Binding-site contacts:
Ligand atom O contacts residue GLY66 of chain 1.B at 4.4 Å.
Ligand atom O contacts residue CYS153 of chain 1.B at 3.5 Å (h-bond).
Ligand atom C26 contacts residue GLU62 of chain 1.B at 3.6 Å.
Ligand atom OXT contacts residue LEU65 of chain 1.B at 3.7 Å.
Ligand atom O contacts residue LYS147 of chain 1.B at 3.1 Å (salt-bridge).
Ligand atom O contacts residue HIS88 of chain 1.B at 3.5 Å (h-bond).
Ligand atom CA contacts residue ILE64 of chain 1.B at 3.3 Å (hydrophobic).
Ligand atom OXT contacts residue HIS86 of chain 1.B at 3.7 Å.
Ligand atom C contacts residue CYS153 of chain 1.B at 4.1 Å (hydrophobic).
Ligand atom O contacts residue LEU65 of chain 1.B at 4.5 Å.
Ligand atom O contacts residue GLU62 of chain 1.B at 3.5 Å (salt-bridge).
Ligand atom C26 contacts residue HIS61 of chain 1.B at 3.8 Å.
Ligand atom OXT contacts residue HIS88 of chain 1.B at 2.7 Å (h-bond).
Ligand atom CA contacts residue LYS147 of chain 1.B at 4.5 Å.
Ligand atom C contacts residue LEU65 of chain 1.B at 4.1 Å (hydrophobic).
Ligand atom CA contacts residue HIS61 of chain 1.B at 4.1 Å.
Ligand atom O contacts residue ILE64 of chain 1.B at 3.8 Å.
Ligand atom C27 contacts residue ASN63 of chain 1.B at 4.5 Å.
Ligand atom OXT contacts residue ILE64 of chain 1.B at 4.0 Å.
Ligand atom C contacts residue LYS147 of chain 1.B at 4.1 Å.
Ligand atom CA contacts residue GLY66 of chain 1.B at 3.5 Å.
Ligand atom C contacts residue GLU62 of chain 1.B at 4.4 Å.
Ligand atom C contacts residue ILE64 of chain 1.B at 3.5 Å (hydrophobic).
Ligand atom OXT contacts residue CYS153 of chain 1.B at 4.0 Å.
Ligand atom C27 contacts residue GLU62 of chain 1.B at 3.1 Å.
Ligand atom C27 contacts residue HIS61 of chain 1.B at 2.9 Å.
Ligand atom C26 contacts residue LYS147 of chain 1.B at 3.7 Å.
Ligand atom C contacts residue HIS88 of chain 1.B at 3.4 Å.
Ligand atom C27 contacts residue LYS147 of chain 1.B at 3.9 Å.
Ligand atom OXT contacts residue GLY66 of chain 1.B at 3.0 Å (h-bond).
Ligand atom CA contacts residue LEU65 of chain 1.B at 4.3 Å (hydrophobic).
Ligand atom C contacts residue GLY66 of chain 1.B at 3.5 Å.
Ligand atom CA contacts residue GLU62 of chain 1.B at 4.3 Å.
Ligand atom N contacts residue HIS86 of chain 1.B at 4.5 Å.
Ligand atom C27 contacts residue ILE64 of chain 1.B at 3.1 Å (hydrophobic).
Ligand atom C27 contacts residue GLY66 of chain 1.B at 4.5 Å.
Ligand atom N contacts residue LYS147 of chain 1.B at 4.3 Å.

A small-molecule ligand and the protein it binds are described below.
Small molecule (SMILES): O=C(O)[C@@H]1CCN1

Sequence of chain 1.B:
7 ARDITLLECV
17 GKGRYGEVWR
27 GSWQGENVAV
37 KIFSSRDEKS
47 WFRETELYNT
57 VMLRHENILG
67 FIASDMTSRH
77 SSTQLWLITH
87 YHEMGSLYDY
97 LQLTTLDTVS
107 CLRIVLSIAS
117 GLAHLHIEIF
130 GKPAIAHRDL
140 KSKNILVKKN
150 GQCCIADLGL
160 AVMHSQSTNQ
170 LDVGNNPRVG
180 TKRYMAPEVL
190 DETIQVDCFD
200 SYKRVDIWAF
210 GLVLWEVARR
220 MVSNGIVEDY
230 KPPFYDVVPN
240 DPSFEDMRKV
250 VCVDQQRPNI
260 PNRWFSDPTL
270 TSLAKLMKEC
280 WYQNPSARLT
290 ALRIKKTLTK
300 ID